The protein below binds the small molecule below.
Small molecule (SMILES): OC[C@H]1O[C@H](O)[C@@H](O)[C@@H](O)[C@@H]1O

Binding-site contacts:
Ligand atom O5 contacts residue ASN94 of chain 1.C at 3.3 Å (h-bond).
Ligand atom O4 contacts residue ASN84 of chain 1.D at 3.3 Å.
Ligand atom O3 contacts residue ASP92 of chain 1.C at 4.5 Å.
Ligand atom C5 contacts residue ASN94 of chain 1.C at 4.2 Å.
Ligand atom C6 contacts residue SER104 of chain 1.D at 3.7 Å.
Ligand atom O3 contacts residue GLN90 of chain 1.C at 3.3 Å (h-bond).
Ligand atom O6 contacts residue ASN106 of chain 1.D at 4.0 Å.
Ligand atom O6 contacts residue ASP101 of chain 1.D at 4.1 Å.
Ligand atom O4 contacts residue VAL96 of chain 1.C at 4.0 Å.
Ligand atom O2 contacts residue GLN90 of chain 1.C at 4.2 Å.
Ligand atom O3 contacts residue TYR98 of chain 1.C at 3.2 Å (h-bond).
Ligand atom C1 contacts residue TYR108 of chain 1.D at 3.8 Å (hydrophobic).
Ligand atom C5 contacts residue ASP101 of chain 1.D at 4.4 Å.
Ligand atom O3 contacts residue VAL96 of chain 1.C at 4.3 Å.
Ligand atom O3 contacts residue ASN84 of chain 1.D at 4.3 Å.
Ligand atom C4 contacts residue ASN84 of chain 1.D at 4.1 Å.
Ligand atom C2 contacts residue ASP92 of chain 1.C at 3.6 Å.
Ligand atom O4 contacts residue ASP101 of chain 1.D at 3.7 Å.
Ligand atom O4 contacts residue TYR98 of chain 1.C at 3.0 Å (h-bond).
Ligand atom C3 contacts residue ASN84 of chain 1.D at 3.9 Å.
Ligand atom O2 contacts residue ASN94 of chain 1.C at 2.9 Å (h-bond).
Ligand atom C4 contacts residue TYR98 of chain 1.C at 3.8 Å (hydrophobic).
Ligand atom O2 contacts residue ASP92 of chain 1.C at 3.0 Å (salt-bridge).
Ligand atom O2 contacts residue VAL96 of chain 1.C at 4.2 Å.
Ligand atom C6 contacts residue ASN94 of chain 1.C at 4.4 Å.
Ligand atom C5 contacts residue ASN84 of chain 1.D at 4.3 Å.
Ligand atom O6 contacts residue SER104 of chain 1.D at 3.7 Å.
Ligand atom C4 contacts residue VAL96 of chain 1.C at 3.8 Å (hydrophobic).
Ligand atom C3 contacts residue GLN90 of chain 1.C at 4.5 Å.
Ligand atom O2 contacts residue TYR108 of chain 1.D at 4.3 Å.
Ligand atom C1 contacts residue ASN94 of chain 1.C at 3.7 Å.
Ligand atom O5 contacts residue TYR108 of chain 1.D at 4.3 Å.
Ligand atom C6 contacts residue ASP101 of chain 1.D at 3.8 Å.
Ligand atom C3 contacts residue TYR98 of chain 1.C at 4.0 Å (hydrophobic).
Ligand atom C4 contacts residue ASN94 of chain 1.C at 4.2 Å.
Ligand atom C2 contacts residue ASN94 of chain 1.C at 3.9 Å.

Sequence of chain 1.C:
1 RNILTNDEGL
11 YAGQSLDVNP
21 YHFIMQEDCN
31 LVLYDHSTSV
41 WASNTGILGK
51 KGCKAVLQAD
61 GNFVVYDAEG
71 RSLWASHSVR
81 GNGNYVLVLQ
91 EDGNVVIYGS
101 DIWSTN

Sequence of chain 1.D:
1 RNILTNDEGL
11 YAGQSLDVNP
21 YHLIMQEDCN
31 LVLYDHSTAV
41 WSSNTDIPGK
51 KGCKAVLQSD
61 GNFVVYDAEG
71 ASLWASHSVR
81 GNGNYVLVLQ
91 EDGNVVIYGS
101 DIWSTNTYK